The small molecule below binds the protein below.
Small molecule (SMILES): N[C@@H](CO)C(=O)O

Sequence of chain 1.B:
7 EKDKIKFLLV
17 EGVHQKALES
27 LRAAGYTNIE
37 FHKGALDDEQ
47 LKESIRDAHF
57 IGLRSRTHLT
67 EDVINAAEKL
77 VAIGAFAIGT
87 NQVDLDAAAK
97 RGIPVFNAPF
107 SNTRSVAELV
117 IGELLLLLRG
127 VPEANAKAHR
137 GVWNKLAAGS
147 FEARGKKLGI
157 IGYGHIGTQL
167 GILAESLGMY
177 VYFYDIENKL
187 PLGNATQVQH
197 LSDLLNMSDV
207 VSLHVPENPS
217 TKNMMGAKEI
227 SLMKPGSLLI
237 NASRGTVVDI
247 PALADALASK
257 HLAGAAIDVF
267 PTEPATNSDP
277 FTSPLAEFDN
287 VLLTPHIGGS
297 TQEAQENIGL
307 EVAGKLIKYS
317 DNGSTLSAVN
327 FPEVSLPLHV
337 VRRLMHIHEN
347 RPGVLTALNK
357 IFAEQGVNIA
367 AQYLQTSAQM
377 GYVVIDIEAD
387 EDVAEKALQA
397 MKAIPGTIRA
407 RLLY

Binding-site contacts:
Ligand atom OG contacts residue ASN364 of chain 1.A at 4.3 Å.
Ligand atom OXT contacts residue ASN346 of chain 1.B at 3.4 Å (h-bond).
Ligand atom OG contacts residue VAL350 of chain 1.B at 3.7 Å.
Ligand atom OG contacts residue GLY349 of chain 1.B at 3.2 Å (h-bond).
Ligand atom OXT contacts residue ILE365 of chain 1.A at 4.2 Å.
Ligand atom CA contacts residue ILE365 of chain 1.A at 3.1 Å (hydrophobic).
Ligand atom C contacts residue HIS344 of chain 1.B at 3.1 Å.
Ligand atom CA contacts residue ASN364 of chain 1.A at 3.7 Å.
Ligand atom CB contacts residue PRO348 of chain 1.B at 4.1 Å (hydrophobic).
Ligand atom OXT contacts residue HIS344 of chain 1.B at 2.9 Å (h-bond).
Ligand atom OG contacts residue ILE365 of chain 1.A at 3.9 Å.
Ligand atom CB contacts residue ASN364 of chain 1.A at 4.2 Å.
Ligand atom N contacts residue ARG347 of chain 1.B at 3.8 Å.
Ligand atom CB contacts residue ARG347 of chain 1.B at 3.1 Å.
Ligand atom OXT contacts residue THR372 of chain 1.B at 3.6 Å.
Ligand atom O contacts residue LEU351 of chain 1.B at 4.4 Å.
Ligand atom N contacts residue PRO348 of chain 1.B at 4.3 Å.
Ligand atom CA contacts residue ASN346 of chain 1.B at 4.1 Å.
Ligand atom C contacts residue ILE365 of chain 1.A at 3.8 Å (hydrophobic).
Ligand atom OXT contacts residue GLY377 of chain 1.B at 4.1 Å.
Ligand atom OXT contacts residue GLU345 of chain 1.B at 4.1 Å.
Ligand atom CB contacts residue VAL350 of chain 1.B at 3.7 Å (hydrophobic).
Ligand atom C contacts residue LEU370 of chain 1.B at 4.2 Å (hydrophobic).
Ligand atom OG contacts residue LEU351 of chain 1.B at 3.8 Å.
Ligand atom N contacts residue ASN364 of chain 1.A at 2.4 Å (h-bond).
Ligand atom C contacts residue ASN346 of chain 1.B at 4.1 Å.
Ligand atom CB contacts residue LEU351 of chain 1.B at 3.8 Å (hydrophobic).
Ligand atom OXT contacts residue LEU370 of chain 1.B at 4.5 Å.
Ligand atom OG contacts residue PRO348 of chain 1.B at 3.7 Å.
Ligand atom C contacts residue THR372 of chain 1.B at 4.2 Å.
Ligand atom O contacts residue HIS344 of chain 1.B at 2.5 Å (h-bond).
Ligand atom N contacts residue ASN346 of chain 1.B at 3.0 Å (h-bond).
Ligand atom OXT contacts residue ARG347 of chain 1.B at 4.1 Å.
Ligand atom O contacts residue THR372 of chain 1.B at 4.5 Å.
Ligand atom N contacts residue ILE365 of chain 1.A at 2.8 Å (h-bond).
Ligand atom O contacts residue LEU370 of chain 1.B at 3.4 Å.
Ligand atom CB contacts residue GLY349 of chain 1.B at 3.9 Å.
Ligand atom O contacts residue ILE365 of chain 1.A at 4.4 Å.
Ligand atom CA contacts residue ARG347 of chain 1.B at 4.0 Å.
Ligand atom OG contacts residue ARG347 of chain 1.B at 3.7 Å.

Sequence of chain 1.A:
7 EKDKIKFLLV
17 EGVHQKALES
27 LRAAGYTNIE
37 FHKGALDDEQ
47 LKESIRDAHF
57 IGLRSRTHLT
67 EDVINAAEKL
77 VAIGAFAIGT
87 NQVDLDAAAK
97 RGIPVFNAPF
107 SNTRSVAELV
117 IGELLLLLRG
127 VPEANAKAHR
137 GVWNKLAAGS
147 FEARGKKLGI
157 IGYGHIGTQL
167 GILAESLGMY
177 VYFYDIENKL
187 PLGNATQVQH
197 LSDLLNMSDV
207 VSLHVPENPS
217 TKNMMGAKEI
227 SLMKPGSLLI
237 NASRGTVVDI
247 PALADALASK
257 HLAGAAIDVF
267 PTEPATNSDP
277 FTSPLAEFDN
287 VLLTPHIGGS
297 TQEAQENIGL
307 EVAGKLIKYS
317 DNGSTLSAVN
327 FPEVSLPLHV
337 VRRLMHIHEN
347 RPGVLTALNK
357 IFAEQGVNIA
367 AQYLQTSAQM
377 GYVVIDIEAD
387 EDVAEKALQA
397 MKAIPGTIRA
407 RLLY